Binding-site contacts:
Ligand atom O7 contacts residue ARG217 of chain 1.B at 3.2 Å (salt-bridge).
Ligand atom O7 contacts residue ARG238 of chain 1.B at 3.8 Å.
Ligand atom O7 contacts residue ARG221 of chain 1.B at 3.9 Å.
Ligand atom N2 contacts residue TYR29 of chain 1.F at 3.9 Å.
Ligand atom C8 contacts residue ASP111 of chain 1.F at 3.5 Å.
Ligand atom O3 contacts residue ASP111 of chain 1.F at 4.0 Å.
Ligand atom O7 contacts residue VAL219 of chain 1.B at 4.0 Å.
Ligand atom C3 contacts residue ASN174 of chain 1.B at 3.8 Å.
Ligand atom C8 contacts residue SER101 of chain 1.F at 3.5 Å.
Ligand atom O5 contacts residue VAL219 of chain 1.B at 3.6 Å.
Ligand atom N2 contacts residue SER236 of chain 1.B at 3.1 Å (h-bond).
Ligand atom C6 contacts residue SER220 of chain 1.B at 3.5 Å.
Ligand atom C3 contacts residue SER236 of chain 1.B at 3.6 Å.
Ligand atom O2 contacts residue THR108 of chain 1.F at 3.8 Å.
Ligand atom O6 contacts residue ASN28 of chain 1.F at 3.8 Å.
Ligand atom C1 contacts residue THR176 of chain 1.B at 4.0 Å.
Ligand atom C7 contacts residue SER236 of chain 1.B at 3.9 Å.
Ligand atom N2 contacts residue ASN174 of chain 1.B at 2.9 Å (h-bond).
Ligand atom C8 contacts residue SER236 of chain 1.B at 3.9 Å.
Ligand atom C8 contacts residue ASN174 of chain 1.B at 3.9 Å.
Ligand atom O3 contacts residue SER236 of chain 1.B at 3.9 Å.
Ligand atom O7 contacts residue ASN174 of chain 1.B at 4.0 Å.
Ligand atom C2 contacts residue ASN174 of chain 1.B at 2.5 Å.
Ligand atom O5 contacts residue ASN28 of chain 1.F at 3.9 Å.
Ligand atom C8 contacts residue ARG238 of chain 1.B at 3.4 Å.
Ligand atom O3 contacts residue ARG221 of chain 1.B at 3.3 Å (salt-bridge).
Ligand atom C2 contacts residue SER236 of chain 1.B at 3.9 Å.
Ligand atom C2 contacts residue VAL219 of chain 1.B at 3.9 Å (hydrophobic).
Ligand atom O6 contacts residue TYR29 of chain 1.F at 2.8 Å (h-bond).
Ligand atom C1 contacts residue ASN174 of chain 1.B at 1.4 Å.
Ligand atom C5 contacts residue ASN174 of chain 1.B at 3.6 Å.
Ligand atom N2 contacts residue ASP111 of chain 1.F at 3.4 Å (salt-bridge).
Ligand atom O6 contacts residue ARG217 of chain 1.B at 2.9 Å (salt-bridge).
Ligand atom C7 contacts residue ASN174 of chain 1.B at 3.6 Å.
Ligand atom C6 contacts residue TYR29 of chain 1.F at 3.9 Å (hydrophobic).
Ligand atom C7 contacts residue ARG217 of chain 1.B at 3.9 Å.
Ligand atom C8 contacts residue ARG217 of chain 1.B at 4.0 Å.
Ligand atom O3 contacts residue ARG217 of chain 1.B at 3.4 Å (salt-bridge).
Ligand atom C7 contacts residue ASP111 of chain 1.F at 3.9 Å.
Ligand atom O5 contacts residue ASN174 of chain 1.B at 2.4 Å (h-bond).

This protein binds this small molecule.
Small molecule (SMILES): CC(=O)N[C@H]1[C@H](O[C@H]2[C@H](O)[C@@H](NC(C)=O)CO[C@@H]2CO)O[C@H](CO)[C@@H](O[C@@H]2O[C@H](CO[C@H]3O[C@H](CO)[C@@H](O)[C@H](O)[C@@H]3O)[C@@H](O)[C@H](O[C@H]3O[C@H](CO)[C@@H](O)[C@H](O)[C@@H]3O)[C@@H]2O)[C@@H]1O

Sequence of chain 1.F:
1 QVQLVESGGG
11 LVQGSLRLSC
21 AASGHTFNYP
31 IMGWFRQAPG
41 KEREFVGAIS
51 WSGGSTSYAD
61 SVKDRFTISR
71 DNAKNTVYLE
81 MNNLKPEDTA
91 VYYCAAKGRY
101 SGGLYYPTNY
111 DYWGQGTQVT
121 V

Sequence of chain 1.B:
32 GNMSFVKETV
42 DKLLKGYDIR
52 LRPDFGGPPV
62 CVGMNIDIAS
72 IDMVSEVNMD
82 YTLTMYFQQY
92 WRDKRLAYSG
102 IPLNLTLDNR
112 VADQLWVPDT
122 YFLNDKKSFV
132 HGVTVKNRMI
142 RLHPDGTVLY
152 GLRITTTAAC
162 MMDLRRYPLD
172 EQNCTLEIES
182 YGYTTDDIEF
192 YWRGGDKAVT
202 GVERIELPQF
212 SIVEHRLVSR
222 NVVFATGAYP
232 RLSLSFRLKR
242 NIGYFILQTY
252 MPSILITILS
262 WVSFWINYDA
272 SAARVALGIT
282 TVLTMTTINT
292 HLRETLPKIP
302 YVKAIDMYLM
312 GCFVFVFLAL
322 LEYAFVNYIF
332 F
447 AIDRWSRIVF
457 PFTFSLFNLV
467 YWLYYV